Binding-site contacts:
Ligand atom O4 contacts residue TRP357 of chain 2.D at 4.1 Å.
Ligand atom C3 contacts residue TRP357 of chain 2.D at 3.8 Å (hydrophobic).
Ligand atom C8 contacts residue TRP357 of chain 2.D at 3.4 Å (hydrophobic).
Ligand atom O7 contacts residue ASN65 of chain 2.D at 3.4 Å (h-bond).
Ligand atom C1 contacts residue ASN65 of chain 2.D at 1.4 Å.
Ligand atom C7 contacts residue TRP357 of chain 2.D at 4.0 Å (hydrophobic).
Ligand atom N2 contacts residue ASN65 of chain 2.D at 2.9 Å (h-bond).
Ligand atom C7 contacts residue ASN65 of chain 2.D at 3.4 Å.
Ligand atom C5 contacts residue ASN65 of chain 2.D at 3.6 Å.
Ligand atom C2 contacts residue ASN65 of chain 2.D at 2.5 Å.
Ligand atom O3 contacts residue TRP357 of chain 2.D at 4.1 Å.
Ligand atom C2 contacts residue TRP357 of chain 2.D at 4.2 Å (hydrophobic).
Ligand atom N2 contacts residue TRP357 of chain 2.D at 3.4 Å.
Ligand atom C3 contacts residue ASN65 of chain 2.D at 3.7 Å.
Ligand atom C4 contacts residue ASN65 of chain 2.D at 4.2 Å.
Ligand atom C1 contacts residue TRP357 of chain 2.D at 3.8 Å (hydrophobic).
Ligand atom C5 contacts residue TRP357 of chain 2.D at 4.2 Å (hydrophobic).
Ligand atom C4 contacts residue TRP357 of chain 2.D at 4.4 Å (hydrophobic).
Ligand atom O5 contacts residue ASN65 of chain 2.D at 2.3 Å (h-bond).

A protein and the small-molecule ligand that binds it are described below.
Small molecule (SMILES): CC(=O)N[C@@H]1[C@@H](O)[C@H](O)[C@@H](CO)O[C@H]1O

Sequence of chain 2.D:
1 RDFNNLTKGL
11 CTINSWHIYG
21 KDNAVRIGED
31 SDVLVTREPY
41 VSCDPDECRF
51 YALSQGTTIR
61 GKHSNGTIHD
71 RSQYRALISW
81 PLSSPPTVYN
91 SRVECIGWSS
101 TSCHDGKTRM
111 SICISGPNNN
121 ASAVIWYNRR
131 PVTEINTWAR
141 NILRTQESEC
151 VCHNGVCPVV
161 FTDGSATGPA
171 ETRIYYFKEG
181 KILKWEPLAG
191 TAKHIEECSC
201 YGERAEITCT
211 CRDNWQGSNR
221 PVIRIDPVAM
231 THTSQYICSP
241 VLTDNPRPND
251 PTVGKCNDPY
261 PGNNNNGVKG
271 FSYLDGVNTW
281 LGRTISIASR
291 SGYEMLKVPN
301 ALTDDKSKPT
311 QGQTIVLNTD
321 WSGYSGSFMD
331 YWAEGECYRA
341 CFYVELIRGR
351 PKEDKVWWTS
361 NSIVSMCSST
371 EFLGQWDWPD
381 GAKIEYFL